Sequence of chain 3.A:
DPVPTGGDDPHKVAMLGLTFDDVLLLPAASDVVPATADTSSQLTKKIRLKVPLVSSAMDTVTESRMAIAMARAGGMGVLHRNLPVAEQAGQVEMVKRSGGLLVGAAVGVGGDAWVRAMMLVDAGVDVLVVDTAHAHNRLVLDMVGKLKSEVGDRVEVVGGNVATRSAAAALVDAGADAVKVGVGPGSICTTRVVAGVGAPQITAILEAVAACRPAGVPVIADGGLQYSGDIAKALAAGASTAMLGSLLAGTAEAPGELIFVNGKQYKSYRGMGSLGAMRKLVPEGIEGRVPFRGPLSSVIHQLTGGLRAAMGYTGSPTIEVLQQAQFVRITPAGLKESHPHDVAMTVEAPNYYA

The protein below binds the small molecule below.
Small molecule (SMILES): COc1c(C)c2c(c(O)c1C/C=C(\C)Cn1cc(COC[C@H]3O[C@@H](n4cnc5c(N)ncnc54)[C@H](O)[C@@H]3O)nn1)C(=O)OC2

Binding-site contacts:
Ligand atom O5 contacts residue THR162 of chain 3.A at 3.2 Å.
Ligand atom O1 contacts residue GLY214 of chain 3.A at 3.1 Å (h-bond).
Ligand atom O2 contacts residue THR221 of chain 3.A at 2.8 Å (h-bond).
Ligand atom C12 contacts residue IMP1 of chain 3.B at 3.5 Å.
Ligand atom C18 contacts residue MET302 of chain 3.A at 3.5 Å (hydrophobic).
Ligand atom N3 contacts residue ALA163 of chain 3.A at 3.0 Å (h-bond).
Ligand atom O1 contacts residue VAL213 of chain 3.A at 3.4 Å.
Ligand atom N2 contacts residue ALA163 of chain 3.A at 3.3 Å.
Ligand atom N6 contacts residue ASN167 of chain 3.A at 3.1 Å (h-bond).
Ligand atom C9 contacts residue ASN191 of chain 3.A at 3.5 Å.
Ligand atom O8 contacts residue ASN167 of chain 3.A at 3.1 Å.
Ligand atom N7 contacts residue GLY364 of chain 2.A at 3.0 Å.
Ligand atom O2 contacts residue GLY214 of chain 3.A at 3.2 Å (h-bond).
Ligand atom C41 contacts residue VAL62 of chain 2.A at 3.1 Å (hydrophobic).
Ligand atom N8 contacts residue TYR365 of chain 2.A at 3.5 Å.
Ligand atom C25 contacts residue ARG111 of chain 3.A at 3.2 Å.
Ligand atom O3 contacts residue GLU336 of chain 3.A at 3.4 Å (salt-bridge).
Ligand atom N8 contacts residue ALA361 of chain 2.A at 3.3 Å (h-bond).
Ligand atom C41 contacts residue GLY364 of chain 2.A at 3.2 Å.
Ligand atom C7 contacts residue GLY214 of chain 3.A at 3.5 Å.
Ligand atom O1 contacts residue GLY212 of chain 3.A at 3.0 Å (h-bond).
Ligand atom N7 contacts residue TYR365 of chain 2.A at 3.3 Å (h-bond).
Ligand atom C18 contacts residue GLY303 of chain 3.A at 3.7 Å.
Ligand atom O3 contacts residue THR221 of chain 3.A at 2.7 Å (h-bond).
Ligand atom O8 contacts residue VAL170 of chain 3.A at 3.7 Å.
Ligand atom C25 contacts residue ASP161 of chain 3.A at 3.5 Å.
Ligand atom O3 contacts residue IMP1 of chain 3.B at 3.1 Å.
Ligand atom C2 contacts residue IMP1 of chain 3.B at 3.6 Å.
Ligand atom C15 contacts residue IMP1 of chain 3.B at 3.6 Å.
Ligand atom C9 contacts residue GLY212 of chain 3.A at 3.1 Å.
Ligand atom N3 contacts residue THR162 of chain 3.A at 3.4 Å.
Ligand atom O2 contacts residue CYS219 of chain 3.A at 3.6 Å (h-bond).
Ligand atom O6 contacts residue THR162 of chain 3.A at 3.6 Å.
Ligand atom C30 contacts residue HIS164 of chain 3.A at 3.7 Å.
Ligand atom O6 contacts residue VAL170 of chain 3.A at 3.7 Å.
Ligand atom C41 contacts residue ASN167 of chain 3.A at 3.5 Å.
Ligand atom C5 contacts residue IMP1 of chain 3.B at 3.7 Å.
Ligand atom C1 contacts residue IMP1 of chain 3.B at 3.0 Å.
Ligand atom C23 contacts residue ARG111 of chain 3.A at 3.7 Å.
Ligand atom C6 contacts residue IMP1 of chain 3.B at 3.4 Å.

Sequence of chain 2.A:
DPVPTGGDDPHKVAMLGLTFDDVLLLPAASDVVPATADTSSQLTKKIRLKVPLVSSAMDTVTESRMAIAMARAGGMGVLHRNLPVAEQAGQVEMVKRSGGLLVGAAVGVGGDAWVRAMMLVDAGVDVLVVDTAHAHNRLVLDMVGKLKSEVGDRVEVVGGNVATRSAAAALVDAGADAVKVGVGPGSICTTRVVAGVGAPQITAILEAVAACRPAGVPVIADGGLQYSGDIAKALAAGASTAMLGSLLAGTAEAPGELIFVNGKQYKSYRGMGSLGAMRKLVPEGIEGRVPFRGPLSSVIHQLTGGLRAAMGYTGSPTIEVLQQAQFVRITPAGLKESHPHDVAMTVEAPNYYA